The protein below binds the small molecule below.
Small molecule (SMILES): CC(=O)N[C@H]1[C@H](O[C@H]2[C@H](O)[C@@H](NC(C)=O)CO[C@@H]2CO)O[C@H](CO)[C@@H](O)[C@@H]1O

Sequence of chain 1.A:
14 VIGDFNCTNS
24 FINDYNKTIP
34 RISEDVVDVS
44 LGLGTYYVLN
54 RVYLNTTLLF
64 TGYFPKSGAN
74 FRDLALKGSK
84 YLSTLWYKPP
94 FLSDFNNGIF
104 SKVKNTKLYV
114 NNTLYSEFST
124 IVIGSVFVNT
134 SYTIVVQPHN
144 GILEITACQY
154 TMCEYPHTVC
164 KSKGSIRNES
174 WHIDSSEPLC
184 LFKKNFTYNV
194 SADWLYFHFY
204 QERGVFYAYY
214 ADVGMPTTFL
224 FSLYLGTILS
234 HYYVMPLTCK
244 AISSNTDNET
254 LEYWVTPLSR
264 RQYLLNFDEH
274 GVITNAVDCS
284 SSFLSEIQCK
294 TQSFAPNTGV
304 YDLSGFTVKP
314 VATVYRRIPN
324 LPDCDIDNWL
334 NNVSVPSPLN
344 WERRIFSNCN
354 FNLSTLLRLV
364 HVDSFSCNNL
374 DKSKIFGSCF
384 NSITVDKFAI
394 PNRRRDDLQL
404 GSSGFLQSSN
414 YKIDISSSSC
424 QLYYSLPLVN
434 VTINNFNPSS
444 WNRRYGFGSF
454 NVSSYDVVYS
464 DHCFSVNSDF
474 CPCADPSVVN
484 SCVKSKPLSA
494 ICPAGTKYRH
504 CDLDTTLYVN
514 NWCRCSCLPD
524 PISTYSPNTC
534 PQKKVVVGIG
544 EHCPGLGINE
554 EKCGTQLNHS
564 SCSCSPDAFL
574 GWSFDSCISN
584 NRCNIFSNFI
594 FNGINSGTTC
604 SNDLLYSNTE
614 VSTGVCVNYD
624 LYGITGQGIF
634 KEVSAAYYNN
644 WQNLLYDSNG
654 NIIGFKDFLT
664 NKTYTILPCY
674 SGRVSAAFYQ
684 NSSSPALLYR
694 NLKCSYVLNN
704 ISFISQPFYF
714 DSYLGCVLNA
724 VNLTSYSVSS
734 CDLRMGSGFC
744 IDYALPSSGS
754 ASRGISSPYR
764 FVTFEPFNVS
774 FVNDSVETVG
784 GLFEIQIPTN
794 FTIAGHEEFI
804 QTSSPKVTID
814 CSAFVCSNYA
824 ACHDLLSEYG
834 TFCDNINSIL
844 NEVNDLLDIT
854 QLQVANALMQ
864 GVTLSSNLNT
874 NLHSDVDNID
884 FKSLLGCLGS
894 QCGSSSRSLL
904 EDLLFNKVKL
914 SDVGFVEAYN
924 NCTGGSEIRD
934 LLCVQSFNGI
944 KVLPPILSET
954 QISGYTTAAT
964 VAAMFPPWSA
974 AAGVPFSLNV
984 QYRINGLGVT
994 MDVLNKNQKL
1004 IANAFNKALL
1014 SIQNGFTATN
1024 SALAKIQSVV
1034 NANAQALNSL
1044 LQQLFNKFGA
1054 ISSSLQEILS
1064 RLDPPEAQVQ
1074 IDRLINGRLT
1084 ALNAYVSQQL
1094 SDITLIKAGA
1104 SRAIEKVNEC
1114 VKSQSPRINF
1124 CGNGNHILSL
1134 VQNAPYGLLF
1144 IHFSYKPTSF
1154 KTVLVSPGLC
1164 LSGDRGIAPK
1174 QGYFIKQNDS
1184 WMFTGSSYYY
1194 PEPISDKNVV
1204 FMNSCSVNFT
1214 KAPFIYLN

Binding-site contacts:
Ligand atom C8 contacts residue LEU662 of chain 1.A at 3.3 Å (hydrophobic).
Ligand atom O6 contacts residue ASN664 of chain 1.A at 4.5 Å.
Ligand atom O7 contacts residue ASN664 of chain 1.A at 3.8 Å.
Ligand atom C5 contacts residue ASN664 of chain 1.A at 3.6 Å.
Ligand atom O5 contacts residue ASN664 of chain 1.A at 2.3 Å (h-bond).
Ligand atom C7 contacts residue ASN664 of chain 1.A at 3.5 Å.
Ligand atom C2 contacts residue ASN664 of chain 1.A at 2.4 Å.
Ligand atom C3 contacts residue ASN664 of chain 1.A at 3.8 Å.
Ligand atom C1 contacts residue ASN664 of chain 1.A at 1.4 Å.
Ligand atom C4 contacts residue ASN664 of chain 1.A at 4.2 Å.
Ligand atom N2 contacts residue ASN664 of chain 1.A at 2.9 Å (h-bond).
Ligand atom C8 contacts residue THR663 of chain 1.A at 4.3 Å.